The small molecule below binds the protein below.
Small molecule (SMILES): CC(=O)N[C@@H]1[C@@H](O)[C@H](O)[C@@H](CO)O[C@H]1O

Binding-site contacts:
Ligand atom N2 contacts residue ASN706 of chain 1.C at 2.9 Å (h-bond).
Ligand atom C7 contacts residue ASN706 of chain 1.C at 3.2 Å.
Ligand atom O7 contacts residue ASN706 of chain 1.C at 3.2 Å (h-bond).
Ligand atom C5 contacts residue ASN706 of chain 1.C at 3.7 Å.
Ligand atom C1 contacts residue ASN706 of chain 1.C at 1.4 Å.
Ligand atom C4 contacts residue ASN706 of chain 1.C at 4.2 Å.
Ligand atom C8 contacts residue ASN706 of chain 1.C at 4.4 Å.
Ligand atom O5 contacts residue ASP793 of chain 1.A at 3.8 Å.
Ligand atom C2 contacts residue ASN706 of chain 1.C at 2.5 Å.
Ligand atom C3 contacts residue ASN706 of chain 1.C at 3.8 Å.
Ligand atom O5 contacts residue ASN706 of chain 1.C at 2.4 Å (h-bond).
Ligand atom C1 contacts residue ASP793 of chain 1.A at 4.3 Å.
Ligand atom C8 contacts residue GLY1128 of chain 1.C at 3.6 Å.

Sequence of chain 1.C:
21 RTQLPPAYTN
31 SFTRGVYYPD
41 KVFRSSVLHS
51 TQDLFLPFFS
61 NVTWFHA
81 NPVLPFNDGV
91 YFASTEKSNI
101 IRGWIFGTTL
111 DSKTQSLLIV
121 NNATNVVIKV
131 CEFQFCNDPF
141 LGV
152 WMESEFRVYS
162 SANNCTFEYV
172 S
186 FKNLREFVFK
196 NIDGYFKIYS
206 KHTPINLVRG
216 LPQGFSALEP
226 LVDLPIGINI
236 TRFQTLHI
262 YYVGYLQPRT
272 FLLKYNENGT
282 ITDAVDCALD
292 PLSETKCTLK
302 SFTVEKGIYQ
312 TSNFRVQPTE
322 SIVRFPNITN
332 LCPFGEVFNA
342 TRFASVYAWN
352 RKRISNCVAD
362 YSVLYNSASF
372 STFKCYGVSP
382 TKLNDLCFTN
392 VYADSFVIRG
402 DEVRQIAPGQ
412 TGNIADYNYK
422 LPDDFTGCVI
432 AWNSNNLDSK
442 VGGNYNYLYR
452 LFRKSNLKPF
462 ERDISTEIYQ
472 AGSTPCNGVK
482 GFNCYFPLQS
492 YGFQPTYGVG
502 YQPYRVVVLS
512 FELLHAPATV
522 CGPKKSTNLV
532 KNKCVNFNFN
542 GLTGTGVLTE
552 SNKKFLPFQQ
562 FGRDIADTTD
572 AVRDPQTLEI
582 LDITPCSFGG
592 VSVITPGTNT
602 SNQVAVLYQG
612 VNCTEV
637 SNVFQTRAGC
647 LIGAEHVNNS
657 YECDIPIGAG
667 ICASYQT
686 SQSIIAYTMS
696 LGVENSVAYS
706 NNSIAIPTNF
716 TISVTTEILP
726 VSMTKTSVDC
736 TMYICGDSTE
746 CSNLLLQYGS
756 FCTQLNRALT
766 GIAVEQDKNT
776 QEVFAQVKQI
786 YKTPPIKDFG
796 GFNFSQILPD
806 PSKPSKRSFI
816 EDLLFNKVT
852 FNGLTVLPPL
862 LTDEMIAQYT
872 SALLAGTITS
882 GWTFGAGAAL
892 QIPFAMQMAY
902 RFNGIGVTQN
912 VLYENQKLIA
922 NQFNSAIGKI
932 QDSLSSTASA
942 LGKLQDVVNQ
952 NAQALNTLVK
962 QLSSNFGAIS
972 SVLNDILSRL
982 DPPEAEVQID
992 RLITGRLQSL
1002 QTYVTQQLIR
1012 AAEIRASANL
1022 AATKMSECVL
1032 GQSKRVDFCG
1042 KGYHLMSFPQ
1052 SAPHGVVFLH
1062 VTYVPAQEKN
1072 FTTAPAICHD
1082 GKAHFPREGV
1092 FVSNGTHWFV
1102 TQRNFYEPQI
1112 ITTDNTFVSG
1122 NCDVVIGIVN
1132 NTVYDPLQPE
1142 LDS

Sequence of chain 1.A:
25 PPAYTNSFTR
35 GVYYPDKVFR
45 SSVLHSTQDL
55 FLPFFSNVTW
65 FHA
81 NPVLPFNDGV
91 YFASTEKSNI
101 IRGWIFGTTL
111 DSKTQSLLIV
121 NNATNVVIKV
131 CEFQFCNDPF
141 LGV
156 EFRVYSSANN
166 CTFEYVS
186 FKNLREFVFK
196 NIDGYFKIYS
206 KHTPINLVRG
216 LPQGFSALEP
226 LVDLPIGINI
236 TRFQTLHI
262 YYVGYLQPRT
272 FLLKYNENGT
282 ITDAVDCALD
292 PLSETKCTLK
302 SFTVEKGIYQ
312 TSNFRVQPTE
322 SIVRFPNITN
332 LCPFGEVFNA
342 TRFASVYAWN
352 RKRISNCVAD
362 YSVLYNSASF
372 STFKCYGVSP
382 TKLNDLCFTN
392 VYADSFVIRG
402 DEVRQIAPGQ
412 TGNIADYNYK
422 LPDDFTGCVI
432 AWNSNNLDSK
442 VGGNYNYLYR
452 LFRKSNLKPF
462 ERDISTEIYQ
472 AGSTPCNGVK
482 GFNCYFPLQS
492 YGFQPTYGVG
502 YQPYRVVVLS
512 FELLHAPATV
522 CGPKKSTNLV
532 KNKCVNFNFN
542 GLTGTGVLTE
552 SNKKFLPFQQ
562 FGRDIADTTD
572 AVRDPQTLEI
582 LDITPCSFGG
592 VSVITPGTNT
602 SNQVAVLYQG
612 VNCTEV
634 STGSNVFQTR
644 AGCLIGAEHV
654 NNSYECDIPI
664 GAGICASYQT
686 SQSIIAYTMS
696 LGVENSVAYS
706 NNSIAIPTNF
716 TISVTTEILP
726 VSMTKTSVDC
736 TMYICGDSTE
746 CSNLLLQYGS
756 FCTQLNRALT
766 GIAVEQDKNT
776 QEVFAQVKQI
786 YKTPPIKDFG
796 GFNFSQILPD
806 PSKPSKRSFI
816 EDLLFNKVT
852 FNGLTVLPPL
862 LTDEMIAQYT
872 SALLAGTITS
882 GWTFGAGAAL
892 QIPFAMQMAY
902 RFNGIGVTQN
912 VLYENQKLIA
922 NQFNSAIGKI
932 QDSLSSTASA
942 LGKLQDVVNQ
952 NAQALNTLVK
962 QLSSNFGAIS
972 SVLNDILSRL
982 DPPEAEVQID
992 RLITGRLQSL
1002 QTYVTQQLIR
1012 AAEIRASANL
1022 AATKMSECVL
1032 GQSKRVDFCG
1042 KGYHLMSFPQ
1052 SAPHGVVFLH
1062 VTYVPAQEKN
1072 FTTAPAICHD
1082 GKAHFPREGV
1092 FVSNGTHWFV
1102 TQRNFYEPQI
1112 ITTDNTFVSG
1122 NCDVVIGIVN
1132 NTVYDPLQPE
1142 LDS